Sequence of chain 3.A:
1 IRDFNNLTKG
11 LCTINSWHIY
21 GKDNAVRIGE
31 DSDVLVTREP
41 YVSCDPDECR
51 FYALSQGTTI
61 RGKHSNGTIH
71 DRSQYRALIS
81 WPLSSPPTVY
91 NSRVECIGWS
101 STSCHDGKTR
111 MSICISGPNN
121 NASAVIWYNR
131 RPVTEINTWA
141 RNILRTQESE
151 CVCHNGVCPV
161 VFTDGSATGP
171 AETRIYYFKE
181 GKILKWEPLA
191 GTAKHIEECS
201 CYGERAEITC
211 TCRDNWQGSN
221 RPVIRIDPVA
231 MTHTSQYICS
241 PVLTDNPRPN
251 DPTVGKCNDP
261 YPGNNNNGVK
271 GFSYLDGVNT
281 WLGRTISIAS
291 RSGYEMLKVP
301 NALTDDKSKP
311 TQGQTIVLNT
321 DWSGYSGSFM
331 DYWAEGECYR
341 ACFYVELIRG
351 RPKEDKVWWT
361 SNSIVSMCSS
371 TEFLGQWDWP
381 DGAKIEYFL

Binding-site contacts:
Ligand atom C5 contacts residue TRP358 of chain 1.A at 4.4 Å (hydrophobic).
Ligand atom C3 contacts residue ASN66 of chain 1.A at 3.7 Å.
Ligand atom O5 contacts residue ASN66 of chain 1.A at 2.4 Å (h-bond).
Ligand atom O6 contacts residue TRP358 of chain 1.A at 3.9 Å.
Ligand atom C7 contacts residue TYR387 of chain 3.A at 4.5 Å (hydrophobic).
Ligand atom C5 contacts residue ASN66 of chain 1.A at 3.7 Å.
Ligand atom C4 contacts residue TRP358 of chain 1.A at 4.1 Å (hydrophobic).
Ligand atom C4 contacts residue ASN66 of chain 1.A at 4.0 Å.
Ligand atom C1 contacts residue ASN66 of chain 1.A at 1.4 Å.
Ligand atom O7 contacts residue ASN66 of chain 1.A at 3.7 Å.
Ligand atom C7 contacts residue ASN66 of chain 1.A at 3.4 Å.
Ligand atom C6 contacts residue TRP358 of chain 1.A at 4.0 Å (hydrophobic).
Ligand atom O7 contacts residue TYR387 of chain 3.A at 3.8 Å.
Ligand atom C8 contacts residue ASN66 of chain 1.A at 4.5 Å.
Ligand atom C1 contacts residue TRP358 of chain 1.A at 4.3 Å (hydrophobic).
Ligand atom C2 contacts residue ASN66 of chain 1.A at 2.2 Å.
Ligand atom N2 contacts residue ASN66 of chain 1.A at 2.7 Å (h-bond).
Ligand atom O5 contacts residue TRP358 of chain 1.A at 3.7 Å.
Ligand atom C2 contacts residue TRP358 of chain 1.A at 4.3 Å (hydrophobic).

A protein and the small-molecule ligand that binds it are described below.
Small molecule (SMILES): CC(=O)N[C@@H]1[C@@H](O)[C@H](O)[C@@H](CO)O[C@H]1O

Sequence of chain 1.A:
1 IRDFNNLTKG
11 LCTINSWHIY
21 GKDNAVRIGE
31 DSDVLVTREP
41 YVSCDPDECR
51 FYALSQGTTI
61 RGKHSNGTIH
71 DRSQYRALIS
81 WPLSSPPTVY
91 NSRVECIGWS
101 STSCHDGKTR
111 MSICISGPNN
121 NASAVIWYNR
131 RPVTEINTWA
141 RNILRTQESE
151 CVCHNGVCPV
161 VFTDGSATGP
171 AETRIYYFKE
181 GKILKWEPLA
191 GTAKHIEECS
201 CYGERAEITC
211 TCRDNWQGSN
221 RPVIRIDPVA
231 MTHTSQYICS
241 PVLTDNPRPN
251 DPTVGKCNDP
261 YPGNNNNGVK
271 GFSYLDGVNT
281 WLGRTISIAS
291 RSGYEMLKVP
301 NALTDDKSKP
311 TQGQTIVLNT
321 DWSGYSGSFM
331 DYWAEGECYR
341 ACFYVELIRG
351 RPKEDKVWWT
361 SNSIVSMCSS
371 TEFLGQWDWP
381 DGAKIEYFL